Sequence of chain 1.C:
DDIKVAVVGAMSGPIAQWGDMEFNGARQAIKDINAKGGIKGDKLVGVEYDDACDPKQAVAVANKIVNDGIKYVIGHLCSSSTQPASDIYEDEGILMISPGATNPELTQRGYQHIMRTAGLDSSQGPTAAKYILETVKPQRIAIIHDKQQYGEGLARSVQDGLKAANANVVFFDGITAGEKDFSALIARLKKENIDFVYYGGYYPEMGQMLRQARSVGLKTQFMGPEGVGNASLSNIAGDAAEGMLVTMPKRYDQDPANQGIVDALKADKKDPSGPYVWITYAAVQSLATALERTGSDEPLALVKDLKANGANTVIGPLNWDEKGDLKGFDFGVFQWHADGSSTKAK

Binding-site contacts:
Ligand atom CD2 contacts residue TRP18 of chain 1.C at 3.9 Å (hydrophobic).
Ligand atom CD2 contacts residue GLU226 of chain 1.C at 3.5 Å.
Ligand atom OXT contacts residue THR102 of chain 1.C at 3.0 Å (h-bond).
Ligand atom C contacts residue TYR202 of chain 1.C at 3.8 Å (hydrophobic).
Ligand atom C contacts residue THR102 of chain 1.C at 3.9 Å.
Ligand atom CD1 contacts residue TYR276 of chain 1.C at 3.8 Å (hydrophobic).
Ligand atom O contacts residue TYR150 of chain 1.C at 3.5 Å.
Ligand atom N contacts residue GLU226 of chain 1.C at 2.9 Å (salt-bridge).
Ligand atom CG contacts residue GLY100 of chain 1.C at 3.9 Å.
Ligand atom N contacts residue TYR150 of chain 1.C at 3.6 Å.
Ligand atom CB contacts residue GLU226 of chain 1.C at 4.2 Å.
Ligand atom N contacts residue GLY100 of chain 1.C at 2.7 Å (h-bond).
Ligand atom CB contacts residue LEU77 of chain 1.C at 3.8 Å (hydrophobic).
Ligand atom C contacts residue TYR150 of chain 1.C at 3.3 Å (hydrophobic).
Ligand atom OXT contacts residue SER79 of chain 1.C at 2.6 Å (h-bond).
Ligand atom N contacts residue TYR276 of chain 1.C at 3.7 Å.
Ligand atom OXT contacts residue CYS78 of chain 1.C at 4.2 Å.
Ligand atom OXT contacts residue ASN103 of chain 1.C at 4.2 Å.
Ligand atom CA contacts residue TYR150 of chain 1.C at 3.5 Å (hydrophobic).
Ligand atom OXT contacts residue ALA101 of chain 1.C at 3.5 Å.
Ligand atom N contacts residue THR102 of chain 1.C at 2.8 Å (h-bond).
Ligand atom OXT contacts residue GLY100 of chain 1.C at 3.6 Å.
Ligand atom OXT contacts residue TYR150 of chain 1.C at 3.5 Å.
Ligand atom CD2 contacts residue TYR276 of chain 1.C at 4.2 Å (hydrophobic).
Ligand atom C contacts residue CYS78 of chain 1.C at 4.0 Å (hydrophobic).
Ligand atom C contacts residue SER79 of chain 1.C at 3.6 Å.
Ligand atom O contacts residue TYR202 of chain 1.C at 2.7 Å (h-bond).
Ligand atom O contacts residue SER79 of chain 1.C at 3.1 Å (h-bond).
Ligand atom CA contacts residue GLY100 of chain 1.C at 3.4 Å.
Ligand atom CB contacts residue GLY100 of chain 1.C at 3.4 Å.
Ligand atom CD1 contacts residue TRP18 of chain 1.C at 3.9 Å (hydrophobic).
Ligand atom CA contacts residue THR102 of chain 1.C at 3.8 Å.
Ligand atom CG contacts residue TYR276 of chain 1.C at 3.8 Å (hydrophobic).
Ligand atom CA contacts residue GLU226 of chain 1.C at 3.7 Å.
Ligand atom CD2 contacts residue GLY227 of chain 1.C at 3.7 Å.
Ligand atom CG contacts residue GLU226 of chain 1.C at 3.6 Å.
Ligand atom O contacts residue CYS78 of chain 1.C at 3.5 Å.
Ligand atom CD2 contacts residue TYR202 of chain 1.C at 3.9 Å (hydrophobic).
Ligand atom C contacts residue GLY100 of chain 1.C at 3.8 Å.
Ligand atom CD1 contacts residue LEU77 of chain 1.C at 4.0 Å (hydrophobic).

The small molecule below binds the protein below.
Small molecule (SMILES): CC(C)C[C@H](N)C(=O)O